Binding-site contacts:
Ligand atom C7 contacts residue ASN19 of chain 42.BA at 3.8 Å.
Ligand atom O7 contacts residue ASN19 of chain 42.BA at 4.2 Å.
Ligand atom O5 contacts residue ASN19 of chain 42.BA at 2.5 Å (h-bond).
Ligand atom C3 contacts residue ASN19 of chain 42.BA at 4.0 Å.
Ligand atom C2 contacts residue ASN19 of chain 42.BA at 2.9 Å.
Ligand atom C5 contacts residue ASN19 of chain 42.BA at 3.5 Å.
Ligand atom N2 contacts residue ASN19 of chain 42.BA at 3.2 Å (h-bond).
Ligand atom C4 contacts residue ASN19 of chain 42.BA at 4.4 Å.
Ligand atom C8 contacts residue TYR17 of chain 42.BA at 4.4 Å (hydrophobic).
Ligand atom C1 contacts residue ASN19 of chain 42.BA at 1.6 Å.

Sequence of chain 42.BA:
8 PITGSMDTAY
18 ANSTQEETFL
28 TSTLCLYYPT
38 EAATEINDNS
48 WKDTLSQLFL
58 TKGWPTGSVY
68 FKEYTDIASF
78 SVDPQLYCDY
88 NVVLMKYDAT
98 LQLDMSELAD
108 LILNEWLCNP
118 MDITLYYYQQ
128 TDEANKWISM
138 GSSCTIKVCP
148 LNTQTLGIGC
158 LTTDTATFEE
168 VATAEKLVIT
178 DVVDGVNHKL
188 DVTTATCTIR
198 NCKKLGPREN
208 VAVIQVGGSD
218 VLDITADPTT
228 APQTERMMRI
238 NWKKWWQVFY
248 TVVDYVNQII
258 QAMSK

The small molecule below binds the protein below.
Small molecule (SMILES): CC(=O)N[C@H]1[C@H](O[C@H]2[C@H](O)[C@@H](NC(C)=O)CO[C@@H]2CO)O[C@H](CO)[C@@H](O)[C@@H]1O